Sequence of chain 1.B:
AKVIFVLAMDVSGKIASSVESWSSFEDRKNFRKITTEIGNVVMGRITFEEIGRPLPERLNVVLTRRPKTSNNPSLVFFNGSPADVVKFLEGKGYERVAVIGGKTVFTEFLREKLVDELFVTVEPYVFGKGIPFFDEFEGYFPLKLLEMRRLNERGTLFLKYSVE

The protein below binds the small molecule below.
Small molecule (SMILES): CN(Cc1cnc2nc(N)nc(N)c2n1)c1ccc(C(=O)N[C@@H](CCC(=O)O)C(=O)O)cc1

Binding-site contacts:
Ligand atom CM contacts residue GLU50 of chain 1.B at 3.7 Å.
Ligand atom N3 contacts residue LEU7 of chain 1.B at 3.2 Å.
Ligand atom NA2 contacts residue LEU7 of chain 1.B at 3.5 Å (h-bond).
Ligand atom C4 contacts residue NDP1 of chain 1.E at 3.1 Å.
Ligand atom N5 contacts residue NDP1 of chain 1.E at 3.6 Å.
Ligand atom OE2 contacts residue ARG32 of chain 1.B at 3.8 Å.
Ligand atom N1 contacts residue ASP27 of chain 1.B at 2.7 Å (salt-bridge).
Ligand atom O1 contacts residue ARG32 of chain 1.B at 3.7 Å.
Ligand atom O1 contacts residue ARG58 of chain 1.B at 2.7 Å (salt-bridge).
Ligand atom CT contacts residue LEU55 of chain 1.B at 3.7 Å (hydrophobic).
Ligand atom O1 contacts residue PHE31 of chain 1.B at 3.5 Å.
Ligand atom N3 contacts residue PHE31 of chain 1.B at 3.6 Å.
Ligand atom CT contacts residue ARG58 of chain 1.B at 3.4 Å.
Ligand atom C2 contacts residue LEU7 of chain 1.B at 3.6 Å (hydrophobic).
Ligand atom C4 contacts residue LEU7 of chain 1.B at 3.8 Å (hydrophobic).
Ligand atom C14 contacts residue ILE51 of chain 1.B at 3.6 Å (hydrophobic).
Ligand atom NA2 contacts residue ALA8 of chain 1.B at 3.6 Å.
Ligand atom NA4 contacts residue PHE31 of chain 1.B at 3.6 Å.
Ligand atom C4A contacts residue PHE31 of chain 1.B at 3.7 Å (hydrophobic).
Ligand atom NA2 contacts residue ASP27 of chain 1.B at 2.8 Å (salt-bridge).
Ligand atom C7 contacts residue ARG28 of chain 1.B at 3.3 Å.
Ligand atom C4 contacts residue VAL6 of chain 1.B at 3.4 Å (hydrophobic).
Ligand atom NA4 contacts residue NDP1 of chain 1.E at 3.4 Å (h-bond).
Ligand atom C4A contacts residue NDP1 of chain 1.E at 3.3 Å.
Ligand atom N8 contacts residue ARG28 of chain 1.B at 3.1 Å (salt-bridge).
Ligand atom N3 contacts residue VAL6 of chain 1.B at 3.4 Å (h-bond).
Ligand atom NA2 contacts residue THR121 of chain 1.B at 3.6 Å.
Ligand atom NA4 contacts residue VAL6 of chain 1.B at 2.7 Å (h-bond).
Ligand atom C8A contacts residue ASP27 of chain 1.B at 3.7 Å.
Ligand atom C2 contacts residue ASP27 of chain 1.B at 3.5 Å.
Ligand atom N3 contacts residue ALA8 of chain 1.B at 3.6 Å (h-bond).
Ligand atom N10 contacts residue ILE51 of chain 1.B at 3.7 Å.
Ligand atom NA4 contacts residue ILE100 of chain 1.B at 2.7 Å (h-bond).
Ligand atom C2 contacts residue ALA8 of chain 1.B at 3.6 Å (hydrophobic).
Ligand atom O contacts residue ARG53 of chain 1.B at 3.2 Å (salt-bridge).
Ligand atom N contacts residue LEU55 of chain 1.B at 3.3 Å.
Ligand atom O2 contacts residue ARG58 of chain 1.B at 2.5 Å (salt-bridge).
Ligand atom N1 contacts residue ALA8 of chain 1.B at 3.6 Å.
Ligand atom N3 contacts residue NDP1 of chain 1.E at 3.6 Å (h-bond).
Ligand atom C4 contacts residue PHE31 of chain 1.B at 3.5 Å (hydrophobic).